Sequence of chain 2.A:
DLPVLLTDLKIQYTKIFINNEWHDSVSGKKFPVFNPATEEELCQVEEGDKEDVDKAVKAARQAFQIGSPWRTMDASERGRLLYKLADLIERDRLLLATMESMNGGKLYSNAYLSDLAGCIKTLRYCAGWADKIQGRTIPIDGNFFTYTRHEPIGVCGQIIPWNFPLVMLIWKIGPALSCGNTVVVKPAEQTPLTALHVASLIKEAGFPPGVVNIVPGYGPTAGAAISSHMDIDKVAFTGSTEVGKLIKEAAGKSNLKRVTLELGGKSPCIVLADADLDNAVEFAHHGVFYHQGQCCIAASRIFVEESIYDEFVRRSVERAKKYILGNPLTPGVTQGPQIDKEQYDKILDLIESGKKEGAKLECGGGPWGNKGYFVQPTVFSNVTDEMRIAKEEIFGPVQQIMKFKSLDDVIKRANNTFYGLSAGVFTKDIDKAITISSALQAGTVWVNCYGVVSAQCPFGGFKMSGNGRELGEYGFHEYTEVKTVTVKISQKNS

Binding-site contacts:
Ligand atom C21 contacts residue THR129 of chain 2.A at 4.1 Å.
Ligand atom F24 contacts residue THR129 of chain 2.A at 2.4 Å.
Ligand atom N8 contacts residue GLY458 of chain 2.A at 4.0 Å.
Ligand atom C20 contacts residue GLY125 of chain 2.A at 3.5 Å.
Ligand atom C5 contacts residue TYR297 of chain 2.A at 4.0 Å (hydrophobic).
Ligand atom C22 contacts residue VAL460 of chain 2.A at 3.1 Å (hydrophobic).
Ligand atom C23 contacts residue VAL460 of chain 2.A at 3.4 Å (hydrophobic).
Ligand atom C6 contacts residue ILE304 of chain 2.A at 3.8 Å (hydrophobic).
Ligand atom C6 contacts residue TYR297 of chain 2.A at 4.0 Å (hydrophobic).
Ligand atom C13 contacts residue CYS303 of chain 2.A at 3.8 Å (hydrophobic).
Ligand atom C27 contacts residue GLY458 of chain 2.A at 3.7 Å.
Ligand atom C21 contacts residue VAL460 of chain 2.A at 3.9 Å (hydrophobic).
Ligand atom C12 contacts residue MET175 of chain 2.A at 3.5 Å (hydrophobic).
Ligand atom C28 contacts residue HIS293 of chain 2.A at 3.3 Å.
Ligand atom C1 contacts residue ILE304 of chain 2.A at 3.8 Å (hydrophobic).
Ligand atom O29 contacts residue TYR457 of chain 2.A at 3.3 Å (h-bond).
Ligand atom C26 contacts residue TYR297 of chain 2.A at 3.5 Å (hydrophobic).
Ligand atom C14 contacts residue PHE466 of chain 2.A at 3.8 Å (hydrophobic).
Ligand atom N8 contacts residue TYR297 of chain 2.A at 3.5 Å.
Ligand atom C19 contacts residue GLY125 of chain 2.A at 3.8 Å.
Ligand atom C28 contacts residue GLY294 of chain 2.A at 3.9 Å.
Ligand atom C11 contacts residue PHE171 of chain 2.A at 3.3 Å (hydrophobic).
Ligand atom F24 contacts residue TRP178 of chain 2.A at 3.2 Å.
Ligand atom C27 contacts residue TYR457 of chain 2.A at 3.9 Å (hydrophobic).
Ligand atom N9 contacts residue TYR297 of chain 2.A at 3.8 Å.
Ligand atom C13 contacts residue MET175 of chain 2.A at 3.3 Å (hydrophobic).
Ligand atom O25 contacts residue ILE304 of chain 2.A at 3.1 Å.
Ligand atom C12 contacts residue PHE171 of chain 2.A at 3.6 Å (hydrophobic).
Ligand atom N9 contacts residue GLY458 of chain 2.A at 3.8 Å.
Ligand atom O25 contacts residue CYS302 of chain 2.A at 3.7 Å.
Ligand atom C20 contacts residue THR129 of chain 2.A at 3.6 Å.
Ligand atom C21 contacts residue GLY125 of chain 2.A at 3.8 Å.
Ligand atom F24 contacts residue GLY125 of chain 2.A at 3.1 Å.
Ligand atom C7 contacts residue ILE304 of chain 2.A at 3.6 Å (hydrophobic).
Ligand atom C14 contacts residue CYS303 of chain 2.A at 3.7 Å (hydrophobic).
Ligand atom O29 contacts residue GLY458 of chain 2.A at 3.7 Å.
Ligand atom C20 contacts residue TRP178 of chain 2.A at 4.0 Å (hydrophobic).
Ligand atom C14 contacts residue TRP178 of chain 2.A at 3.9 Å (hydrophobic).
Ligand atom C28 contacts residue TYR297 of chain 2.A at 3.8 Å (hydrophobic).
Ligand atom C7 contacts residue TYR297 of chain 2.A at 3.6 Å (hydrophobic).

The protein below binds the small molecule below.
Small molecule (SMILES): O=c1c2cn(C3COC3)nc2nc(SCc2cccc(F)c2)n1-c1ccccc1